The small molecule below binds the protein below.
Small molecule (SMILES): CC(C)(O)C(=O)SCCNC(=O)CCNC(=O)[C@H](O)C(C)(C)COP(=O)(O)OP(=O)(O)OC[C@H]1O[C@@H](n2cnc3c(N)ncnc32)[C@H](O)[C@@H]1OP(=O)(O)O

Sequence of chain 2.A:
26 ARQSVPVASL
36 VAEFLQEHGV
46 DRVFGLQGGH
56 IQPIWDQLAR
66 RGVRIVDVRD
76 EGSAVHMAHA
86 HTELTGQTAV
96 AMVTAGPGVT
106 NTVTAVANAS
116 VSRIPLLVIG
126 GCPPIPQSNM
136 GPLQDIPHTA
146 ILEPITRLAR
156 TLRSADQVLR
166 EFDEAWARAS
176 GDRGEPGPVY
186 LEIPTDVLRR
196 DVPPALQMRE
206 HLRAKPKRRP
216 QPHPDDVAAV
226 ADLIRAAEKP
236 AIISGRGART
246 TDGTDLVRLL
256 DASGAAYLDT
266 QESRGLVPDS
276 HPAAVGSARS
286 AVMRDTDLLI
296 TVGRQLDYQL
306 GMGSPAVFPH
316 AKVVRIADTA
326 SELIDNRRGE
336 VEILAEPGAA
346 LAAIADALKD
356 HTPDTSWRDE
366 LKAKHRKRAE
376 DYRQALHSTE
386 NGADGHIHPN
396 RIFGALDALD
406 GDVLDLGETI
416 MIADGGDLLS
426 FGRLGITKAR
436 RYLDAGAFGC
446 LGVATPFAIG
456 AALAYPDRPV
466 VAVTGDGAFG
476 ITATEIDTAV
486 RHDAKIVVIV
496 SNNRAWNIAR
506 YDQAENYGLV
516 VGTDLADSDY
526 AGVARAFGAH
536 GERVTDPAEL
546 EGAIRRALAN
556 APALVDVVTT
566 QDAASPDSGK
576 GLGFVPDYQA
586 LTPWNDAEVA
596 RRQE

Sequence of chain 2.B:
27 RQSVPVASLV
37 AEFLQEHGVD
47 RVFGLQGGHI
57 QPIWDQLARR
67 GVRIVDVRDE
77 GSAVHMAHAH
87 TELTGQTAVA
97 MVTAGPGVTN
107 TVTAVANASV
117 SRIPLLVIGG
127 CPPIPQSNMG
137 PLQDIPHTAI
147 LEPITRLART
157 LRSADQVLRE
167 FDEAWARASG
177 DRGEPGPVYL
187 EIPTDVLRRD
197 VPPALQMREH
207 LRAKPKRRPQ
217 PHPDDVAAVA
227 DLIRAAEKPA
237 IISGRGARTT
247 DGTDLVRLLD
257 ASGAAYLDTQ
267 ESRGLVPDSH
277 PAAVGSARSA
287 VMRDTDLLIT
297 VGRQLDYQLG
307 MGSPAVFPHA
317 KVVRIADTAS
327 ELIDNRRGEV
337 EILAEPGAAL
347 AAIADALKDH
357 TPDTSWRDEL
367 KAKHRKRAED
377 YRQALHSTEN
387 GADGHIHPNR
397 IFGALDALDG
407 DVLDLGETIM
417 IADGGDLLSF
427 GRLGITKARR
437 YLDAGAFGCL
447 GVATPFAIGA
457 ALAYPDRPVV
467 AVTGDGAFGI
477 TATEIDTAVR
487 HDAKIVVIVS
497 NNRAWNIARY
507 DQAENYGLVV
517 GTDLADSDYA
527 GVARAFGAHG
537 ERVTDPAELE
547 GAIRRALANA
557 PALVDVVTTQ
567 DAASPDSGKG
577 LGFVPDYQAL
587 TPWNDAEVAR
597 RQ

Binding-site contacts:
Ligand atom O2A contacts residue ARG428 of chain 2.B at 2.9 Å (salt-bridge).
Ligand atom C8A contacts residue GLY281 of chain 2.B at 3.0 Å.
Ligand atom O7A contacts residue ARG373 of chain 2.B at 3.6 Å (salt-bridge).
Ligand atom OAP contacts residue ASP572 of chain 2.B at 2.7 Å (salt-bridge).
Ligand atom O2B contacts residue ARG284 of chain 2.B at 3.2 Å (salt-bridge).
Ligand atom CAP contacts residue ASP572 of chain 2.B at 3.5 Å.
Ligand atom N7A contacts residue GLY281 of chain 2.B at 3.4 Å (h-bond).
Ligand atom O2B contacts residue ALA283 of chain 2.B at 3.5 Å (h-bond).
Ligand atom CEP contacts residue GLN304 of chain 2.B at 3.6 Å.
Ligand atom O7A contacts residue SER285 of chain 2.B at 2.9 Å (h-bond).
Ligand atom N1A contacts residue ALA374 of chain 2.B at 3.6 Å.
Ligand atom O3A contacts residue ARG284 of chain 2.B at 3.2 Å.
Ligand atom C4A contacts residue SER282 of chain 2.B at 3.6 Å.
Ligand atom O4A contacts residue ARG284 of chain 2.B at 3.0 Å (salt-bridge).
Ligand atom C4 contacts residue LEU577 of chain 2.B at 3.5 Å (hydrophobic).
Ligand atom O5A contacts residue LYS575 of chain 2.B at 2.6 Å (salt-bridge).
Ligand atom C7P contacts residue LEU577 of chain 2.B at 3.7 Å (hydrophobic).
Ligand atom N3A contacts residue SER282 of chain 2.B at 3.6 Å.
Ligand atom O4B contacts residue LEU429 of chain 2.B at 3.5 Å.
Ligand atom O3 contacts residue GLY54 of chain 2.A at 3.0 Å (h-bond).
Ligand atom O3 contacts residue TPW1 of chain 2.G at 3.5 Å.
Ligand atom O2B contacts residue GLY281 of chain 2.B at 3.6 Å (h-bond).
Ligand atom C1 contacts residue TPW1 of chain 2.G at 3.3 Å.
Ligand atom O8A contacts residue ARG373 of chain 2.B at 3.2 Å (salt-bridge).
Ligand atom O9P contacts residue GLN266 of chain 2.B at 2.9 Å (h-bond).
Ligand atom OAP contacts residue ARG428 of chain 2.B at 3.7 Å.
Ligand atom O5P contacts residue GLY444 of chain 2.B at 3.3 Å.
Ligand atom C7P contacts residue TYR303 of chain 2.B at 3.6 Å (hydrophobic).
Ligand atom O9A contacts residue SER285 of chain 2.B at 2.7 Å (h-bond).
Ligand atom N1A contacts residue TYR377 of chain 2.B at 3.6 Å.
Ligand atom O1 contacts residue GLN139 of chain 2.A at 3.2 Å (h-bond).
Ligand atom O9P contacts residue GLN304 of chain 2.B at 3.4 Å (h-bond).
Ligand atom CAP contacts residue ARG428 of chain 2.B at 3.4 Å.
Ligand atom P3B contacts residue SER285 of chain 2.B at 3.5 Å.
Ligand atom O2B contacts residue SER282 of chain 2.B at 3.1 Å.
Ligand atom O2B contacts residue ARG373 of chain 2.B at 3.7 Å.
Ligand atom O1 contacts residue TPW1 of chain 2.G at 3.2 Å (h-bond).
Ligand atom C2A contacts residue SER282 of chain 2.B at 3.7 Å.
Ligand atom O3B contacts residue ARG373 of chain 2.B at 3.5 Å (salt-bridge).
Ligand atom O7A contacts residue ARG284 of chain 2.B at 3.4 Å (salt-bridge).